Sequence of chain 1.B:
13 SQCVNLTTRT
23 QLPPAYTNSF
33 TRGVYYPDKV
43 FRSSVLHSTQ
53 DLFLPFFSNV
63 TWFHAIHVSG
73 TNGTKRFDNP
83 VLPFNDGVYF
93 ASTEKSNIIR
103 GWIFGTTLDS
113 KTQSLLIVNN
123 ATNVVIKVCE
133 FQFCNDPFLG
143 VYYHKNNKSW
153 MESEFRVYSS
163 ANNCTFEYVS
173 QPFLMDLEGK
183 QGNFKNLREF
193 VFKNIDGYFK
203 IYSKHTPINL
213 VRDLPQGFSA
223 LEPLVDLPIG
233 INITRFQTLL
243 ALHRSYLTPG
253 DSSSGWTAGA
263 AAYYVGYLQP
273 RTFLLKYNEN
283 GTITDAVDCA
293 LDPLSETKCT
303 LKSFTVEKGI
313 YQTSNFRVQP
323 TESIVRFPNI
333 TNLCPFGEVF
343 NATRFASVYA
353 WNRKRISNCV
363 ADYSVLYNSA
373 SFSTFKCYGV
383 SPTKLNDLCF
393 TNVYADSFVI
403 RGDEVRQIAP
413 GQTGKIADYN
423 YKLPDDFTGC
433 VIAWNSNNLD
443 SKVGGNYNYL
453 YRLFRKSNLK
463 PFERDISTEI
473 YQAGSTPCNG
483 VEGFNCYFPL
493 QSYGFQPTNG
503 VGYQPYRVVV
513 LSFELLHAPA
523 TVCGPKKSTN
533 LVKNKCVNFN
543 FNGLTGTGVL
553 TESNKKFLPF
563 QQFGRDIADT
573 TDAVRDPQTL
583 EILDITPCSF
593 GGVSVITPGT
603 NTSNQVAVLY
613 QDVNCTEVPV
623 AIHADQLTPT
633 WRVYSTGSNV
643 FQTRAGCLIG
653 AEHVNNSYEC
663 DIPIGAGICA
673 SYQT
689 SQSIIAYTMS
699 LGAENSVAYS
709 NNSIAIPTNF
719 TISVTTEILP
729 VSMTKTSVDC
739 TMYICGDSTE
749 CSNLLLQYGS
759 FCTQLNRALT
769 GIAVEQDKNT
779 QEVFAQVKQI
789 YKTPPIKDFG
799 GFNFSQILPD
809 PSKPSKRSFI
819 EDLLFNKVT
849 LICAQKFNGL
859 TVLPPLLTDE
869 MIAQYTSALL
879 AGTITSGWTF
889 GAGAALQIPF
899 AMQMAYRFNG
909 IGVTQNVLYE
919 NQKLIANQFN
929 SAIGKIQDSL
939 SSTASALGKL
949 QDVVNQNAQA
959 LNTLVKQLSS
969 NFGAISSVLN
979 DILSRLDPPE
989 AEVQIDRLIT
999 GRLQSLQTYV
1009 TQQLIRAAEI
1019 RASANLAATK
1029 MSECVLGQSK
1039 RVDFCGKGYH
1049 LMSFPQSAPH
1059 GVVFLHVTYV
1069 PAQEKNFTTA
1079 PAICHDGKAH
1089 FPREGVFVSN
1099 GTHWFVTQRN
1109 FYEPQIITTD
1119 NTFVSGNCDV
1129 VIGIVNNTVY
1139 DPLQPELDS

The small molecule below binds the protein below.
Small molecule (SMILES): CC(=O)N[C@@H]1[C@@H](O)[C@H](O)[C@@H](CO)O[C@H]1O

Binding-site contacts:
Ligand atom C8 contacts residue ASN149 of chain 1.B at 4.4 Å.
Ligand atom C7 contacts residue ASN148 of chain 1.B at 4.2 Å.
Ligand atom C8 contacts residue HIS146 of chain 1.B at 3.3 Å.
Ligand atom O7 contacts residue ASN148 of chain 1.B at 3.4 Å.
Ligand atom C7 contacts residue ASN149 of chain 1.B at 3.8 Å.
Ligand atom O5 contacts residue ASN149 of chain 1.B at 2.4 Å (h-bond).
Ligand atom C4 contacts residue ASN149 of chain 1.B at 4.2 Å.
Ligand atom C2 contacts residue HIS146 of chain 1.B at 3.8 Å.
Ligand atom N2 contacts residue HIS146 of chain 1.B at 4.3 Å.
Ligand atom O5 contacts residue HIS146 of chain 1.B at 4.3 Å.
Ligand atom C1 contacts residue ASN149 of chain 1.B at 1.4 Å.
Ligand atom C3 contacts residue ASN149 of chain 1.B at 3.8 Å.
Ligand atom N2 contacts residue ASN149 of chain 1.B at 2.9 Å (h-bond).
Ligand atom C5 contacts residue ASN149 of chain 1.B at 3.7 Å.
Ligand atom C7 contacts residue HIS146 of chain 1.B at 3.9 Å.
Ligand atom O7 contacts residue HIS146 of chain 1.B at 4.3 Å.
Ligand atom C1 contacts residue HIS146 of chain 1.B at 4.0 Å.
Ligand atom C2 contacts residue ASN149 of chain 1.B at 2.5 Å.
Ligand atom N2 contacts residue ASN148 of chain 1.B at 4.0 Å.